Sequence of chain 1.A:
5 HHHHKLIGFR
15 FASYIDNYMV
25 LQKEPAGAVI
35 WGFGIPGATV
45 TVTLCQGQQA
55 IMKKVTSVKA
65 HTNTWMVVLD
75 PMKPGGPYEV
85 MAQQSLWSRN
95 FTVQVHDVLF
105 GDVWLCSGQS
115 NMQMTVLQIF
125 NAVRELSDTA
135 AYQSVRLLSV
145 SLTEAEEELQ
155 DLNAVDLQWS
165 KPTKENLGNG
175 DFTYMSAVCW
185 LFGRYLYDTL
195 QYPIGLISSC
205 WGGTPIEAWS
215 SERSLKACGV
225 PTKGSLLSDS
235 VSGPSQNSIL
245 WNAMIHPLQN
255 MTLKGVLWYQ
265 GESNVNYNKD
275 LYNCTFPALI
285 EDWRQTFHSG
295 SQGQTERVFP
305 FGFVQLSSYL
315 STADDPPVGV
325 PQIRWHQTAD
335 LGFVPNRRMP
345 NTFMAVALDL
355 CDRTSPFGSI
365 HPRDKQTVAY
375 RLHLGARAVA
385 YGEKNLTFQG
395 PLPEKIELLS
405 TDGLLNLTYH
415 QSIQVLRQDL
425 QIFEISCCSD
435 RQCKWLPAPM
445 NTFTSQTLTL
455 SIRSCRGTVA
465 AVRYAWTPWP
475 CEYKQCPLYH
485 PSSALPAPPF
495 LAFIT

Binding-site contacts:
Ligand atom C6 contacts residue ASN410 of chain 1.A at 4.4 Å.
Ligand atom C1 contacts residue THR451 of chain 1.A at 3.8 Å.
Ligand atom C4 contacts residue ASN410 of chain 1.A at 4.2 Å.
Ligand atom O7 contacts residue THR453 of chain 1.A at 4.2 Å.
Ligand atom C3 contacts residue THR451 of chain 1.A at 3.8 Å.
Ligand atom N2 contacts residue THR451 of chain 1.A at 3.3 Å.
Ligand atom O3 contacts residue THR448 of chain 1.A at 4.3 Å.
Ligand atom C8 contacts residue THR446 of chain 1.A at 3.6 Å.
Ligand atom C2 contacts residue THR451 of chain 1.A at 3.9 Å.
Ligand atom C1 contacts residue ASN410 of chain 1.A at 1.4 Å.
Ligand atom C8 contacts residue ASN410 of chain 1.A at 3.8 Å.
Ligand atom C8 contacts residue THR451 of chain 1.A at 4.1 Å.
Ligand atom C5 contacts residue ASN410 of chain 1.A at 3.5 Å.
Ligand atom C7 contacts residue THR448 of chain 1.A at 4.2 Å.
Ligand atom C7 contacts residue ASN410 of chain 1.A at 3.4 Å.
Ligand atom C2 contacts residue ASN410 of chain 1.A at 2.6 Å.
Ligand atom O7 contacts residue ASN410 of chain 1.A at 4.2 Å.
Ligand atom C8 contacts residue PHE447 of chain 1.A at 4.0 Å (hydrophobic).
Ligand atom C8 contacts residue THR453 of chain 1.A at 3.3 Å.
Ligand atom O5 contacts residue ASN410 of chain 1.A at 2.1 Å (h-bond).
Ligand atom C8 contacts residue THR448 of chain 1.A at 3.9 Å.
Ligand atom C7 contacts residue THR451 of chain 1.A at 4.1 Å.
Ligand atom C3 contacts residue ASN410 of chain 1.A at 3.9 Å.
Ligand atom N2 contacts residue ASN410 of chain 1.A at 2.7 Å (h-bond).
Ligand atom C7 contacts residue THR453 of chain 1.A at 3.7 Å.
Ligand atom N2 contacts residue THR453 of chain 1.A at 4.2 Å.

This protein binds this small molecule.
Small molecule (SMILES): CC(=O)N[C@H]1[C@H](O[C@H]2[C@H](O)[C@@H](NC(C)=O)CO[C@@H]2CO)O[C@H](CO)[C@@H](O[C@@H]2O[C@H](CO)[C@@H](O)[C@H](O[C@H]3O[C@H](CO)[C@@H](O)[C@H](O)[C@@H]3O)[C@@H]2O)[C@@H]1O